The protein below binds the small molecule below.
Small molecule (SMILES): N[C@@H](Cc1c[nH]c2ccccc12)C(=O)O

Sequence of chain 1.R:
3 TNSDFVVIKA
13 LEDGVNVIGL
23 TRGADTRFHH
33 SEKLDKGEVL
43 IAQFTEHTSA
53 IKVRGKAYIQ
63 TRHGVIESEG

Sequence of chain 1.S:
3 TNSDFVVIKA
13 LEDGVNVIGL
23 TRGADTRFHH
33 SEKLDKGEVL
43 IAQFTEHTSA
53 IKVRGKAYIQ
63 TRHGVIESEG

Binding-site contacts:
Ligand atom O contacts residue THR23 of chain 1.S at 4.1 Å.
Ligand atom CZ2 contacts residue ILE53 of chain 1.R at 3.8 Å (hydrophobic).
Ligand atom CH2 contacts residue GLY21 of chain 1.R at 3.6 Å.
Ligand atom N contacts residue THR23 of chain 1.S at 2.7 Å (h-bond).
Ligand atom OXT contacts residue HIS31 of chain 1.R at 3.9 Å.
Ligand atom CD1 contacts residue THR47 of chain 1.R at 4.0 Å.
Ligand atom C contacts residue THR47 of chain 1.R at 3.5 Å.
Ligand atom CA contacts residue SER51 of chain 1.S at 3.7 Å.
Ligand atom CD1 contacts residue ALA52 of chain 1.S at 4.0 Å (hydrophobic).
Ligand atom CE2 contacts residue GLN45 of chain 1.R at 3.9 Å.
Ligand atom CG contacts residue SER51 of chain 1.S at 3.5 Å.
Ligand atom O contacts residue ARG24 of chain 1.S at 3.6 Å.
Ligand atom NE1 contacts residue ALA44 of chain 1.R at 3.5 Å.
Ligand atom N contacts residue THR28 of chain 1.S at 3.1 Å (h-bond).
Ligand atom CA contacts residue THR23 of chain 1.S at 3.7 Å.
Ligand atom OXT contacts residue THR47 of chain 1.R at 2.6 Å (h-bond).
Ligand atom CA contacts residue HIS31 of chain 1.R at 4.1 Å.
Ligand atom CE3 contacts residue HIS32 of chain 1.R at 4.0 Å.
Ligand atom N contacts residue GLY25 of chain 1.S at 2.9 Å (h-bond).
Ligand atom C contacts residue SER51 of chain 1.S at 3.5 Å.
Ligand atom N contacts residue ASP27 of chain 1.S at 3.1 Å (salt-bridge).
Ligand atom CB contacts residue THR28 of chain 1.S at 3.6 Å.
Ligand atom NE1 contacts residue SER51 of chain 1.S at 3.9 Å.
Ligand atom O contacts residue THR47 of chain 1.R at 3.5 Å (h-bond).
Ligand atom CA contacts residue GLY25 of chain 1.S at 3.6 Å.
Ligand atom CE2 contacts residue ALA44 of chain 1.R at 3.7 Å (hydrophobic).
Ligand atom CD1 contacts residue SER51 of chain 1.S at 3.1 Å.
Ligand atom O contacts residue SER51 of chain 1.S at 3.1 Å (h-bond).
Ligand atom OXT contacts residue THR50 of chain 1.R at 3.5 Å (h-bond).
Ligand atom NE1 contacts residue GLN45 of chain 1.R at 2.9 Å (h-bond).
Ligand atom CD1 contacts residue GLN45 of chain 1.R at 3.7 Å.
Ligand atom OXT contacts residue HIS49 of chain 1.R at 3.9 Å.
Ligand atom CZ2 contacts residue ALA44 of chain 1.R at 3.6 Å (hydrophobic).
Ligand atom CB contacts residue THR23 of chain 1.S at 3.7 Å.
Ligand atom C contacts residue GLY25 of chain 1.S at 3.6 Å.
Ligand atom CZ3 contacts residue GLY21 of chain 1.R at 3.7 Å.
Ligand atom CA contacts residue THR28 of chain 1.S at 3.3 Å.
Ligand atom O contacts residue GLY25 of chain 1.S at 3.0 Å (h-bond).
Ligand atom CB contacts residue SER51 of chain 1.S at 3.2 Å.
Ligand atom N contacts residue ARG24 of chain 1.S at 3.9 Å.